Binding-site contacts:
Ligand atom C2 contacts residue ASN32 of chain 3.A at 2.5 Å.
Ligand atom C3 contacts residue ASN32 of chain 3.A at 3.8 Å.
Ligand atom O6 contacts residue THR312 of chain 3.A at 4.3 Å.
Ligand atom O7 contacts residue ASN32 of chain 3.A at 3.5 Å (h-bond).
Ligand atom O5 contacts residue THR312 of chain 3.A at 3.1 Å (h-bond).
Ligand atom C4 contacts residue ASN32 of chain 3.A at 4.2 Å.
Ligand atom C5 contacts residue THR312 of chain 3.A at 4.2 Å.
Ligand atom C5 contacts residue ASN32 of chain 3.A at 3.6 Å.
Ligand atom N2 contacts residue ASN32 of chain 3.A at 3.0 Å (h-bond).
Ligand atom C1 contacts residue ASN32 of chain 3.A at 1.4 Å.
Ligand atom C7 contacts residue ASN32 of chain 3.A at 3.4 Å.
Ligand atom O3 contacts residue ASP285 of chain 3.A at 4.4 Å.
Ligand atom C6 contacts residue THR312 of chain 3.A at 4.0 Å.
Ligand atom O7 contacts residue THR34 of chain 3.A at 4.1 Å.
Ligand atom C1 contacts residue THR312 of chain 3.A at 3.7 Å.
Ligand atom O5 contacts residue ASN32 of chain 3.A at 2.3 Å (h-bond).
Ligand atom C7 contacts residue THR34 of chain 3.A at 4.3 Å.
Ligand atom C6 contacts residue ASP285 of chain 3.A at 3.7 Å.
Ligand atom O2 contacts residue ASP285 of chain 3.A at 4.3 Å.
Ligand atom C4 contacts residue ASP285 of chain 3.A at 4.3 Å.
Ligand atom C8 contacts residue THR34 of chain 3.A at 3.7 Å.
Ligand atom O6 contacts residue ASP285 of chain 3.A at 3.8 Å.

Sequence of chain 3.A:
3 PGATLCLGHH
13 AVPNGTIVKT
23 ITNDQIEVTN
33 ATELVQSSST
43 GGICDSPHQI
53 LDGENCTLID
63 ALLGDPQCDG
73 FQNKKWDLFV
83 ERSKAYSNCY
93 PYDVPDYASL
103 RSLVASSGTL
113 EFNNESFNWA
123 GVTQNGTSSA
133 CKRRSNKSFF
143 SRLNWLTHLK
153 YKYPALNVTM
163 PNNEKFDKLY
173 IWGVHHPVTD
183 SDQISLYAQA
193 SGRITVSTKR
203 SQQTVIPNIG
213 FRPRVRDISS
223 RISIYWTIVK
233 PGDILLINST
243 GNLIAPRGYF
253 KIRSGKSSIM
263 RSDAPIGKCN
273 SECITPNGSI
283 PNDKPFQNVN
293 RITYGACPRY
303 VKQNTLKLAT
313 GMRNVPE

A small-molecule ligand and the protein it binds are described below.
Small molecule (SMILES): CC(=O)N[C@H]1[C@H](O[C@H]2[C@H](O)[C@@H](NC(C)=O)CO[C@@H]2CO)O[C@H](CO)[C@@H](O[C@@H]2O[C@H](CO[C@H]3O[C@H](CO)[C@@H](O)[C@H](O)[C@@H]3O)[C@@H](O)[C@H](O[C@H]3O[C@H](CO)[C@@H](O)[C@H](O)[C@@H]3O)[C@@H]2O)[C@@H]1O